Binding-site contacts:
Ligand atom OAD contacts residue TYR26 of chain 1.A at 3.6 Å.
Ligand atom NAB contacts residue TYR82 of chain 1.A at 2.6 Å (h-bond).
Ligand atom CAV contacts residue PHE46 of chain 1.A at 3.8 Å (hydrophobic).
Ligand atom CA contacts residue TYR82 of chain 1.A at 3.4 Å (hydrophobic).
Ligand atom O contacts residue ILE56 of chain 1.A at 2.9 Å (h-bond).
Ligand atom CAZ contacts residue TYR26 of chain 1.A at 3.7 Å (hydrophobic).
Ligand atom CAN contacts residue GLU54 of chain 1.A at 3.5 Å.
Ligand atom CLBE contacts residue HIS87 of chain 1.A at 3.5 Å.
Ligand atom SAC contacts residue TYR82 of chain 1.A at 3.7 Å.
Ligand atom CAT contacts residue TYR82 of chain 1.A at 3.2 Å (hydrophobic).
Ligand atom CAG contacts residue PHE46 of chain 1.A at 3.8 Å (hydrophobic).
Ligand atom CAX contacts residue TYR26 of chain 1.A at 3.3 Å (hydrophobic).
Ligand atom CAH contacts residue TRP59 of chain 1.A at 3.6 Å (hydrophobic).
Ligand atom CAW contacts residue PHE46 of chain 1.A at 3.5 Å (hydrophobic).
Ligand atom NAB contacts residue PHE99 of chain 1.A at 4.0 Å.
Ligand atom O contacts residue VAL55 of chain 1.A at 3.3 Å.
Ligand atom OAD contacts residue PHE36 of chain 1.A at 3.8 Å.
Ligand atom CAX contacts residue PHE46 of chain 1.A at 3.6 Å (hydrophobic).
Ligand atom N contacts residue TYR82 of chain 1.A at 3.7 Å.
Ligand atom O contacts residue TYR82 of chain 1.A at 3.8 Å.
Ligand atom CAR contacts residue HIS87 of chain 1.A at 3.9 Å.
Ligand atom CAZ contacts residue ASP37 of chain 1.A at 3.6 Å.
Ligand atom CAN contacts residue VAL55 of chain 1.A at 4.1 Å (hydrophobic).
Ligand atom OAD contacts residue PHE99 of chain 1.A at 3.5 Å.
Ligand atom CAF contacts residue TYR26 of chain 1.A at 3.7 Å (hydrophobic).
Ligand atom CAA contacts residue TYR82 of chain 1.A at 3.4 Å (hydrophobic).
Ligand atom CAS contacts residue TYR82 of chain 1.A at 3.8 Å (hydrophobic).
Ligand atom CLBB contacts residue ASP37 of chain 1.A at 3.2 Å.
Ligand atom CBF contacts residue TYR82 of chain 1.A at 3.6 Å (hydrophobic).
Ligand atom CLBB contacts residue ARG42 of chain 1.A at 3.8 Å.
Ligand atom CAG contacts residue TYR26 of chain 1.A at 3.7 Å (hydrophobic).
Ligand atom CAH contacts residue PHE46 of chain 1.A at 3.7 Å (hydrophobic).
Ligand atom CAA contacts residue PHE36 of chain 1.A at 3.5 Å (hydrophobic).
Ligand atom C contacts residue TYR82 of chain 1.A at 3.5 Å (hydrophobic).
Ligand atom CB contacts residue TRP59 of chain 1.A at 3.6 Å (hydrophobic).
Ligand atom CBA contacts residue ASP37 of chain 1.A at 4.0 Å.
Ligand atom CAG contacts residue TRP59 of chain 1.A at 4.1 Å (hydrophobic).
Ligand atom NAM contacts residue TYR82 of chain 1.A at 3.7 Å.
Ligand atom CAS contacts residue HIS87 of chain 1.A at 3.9 Å.
Ligand atom CAA contacts residue ILE91 of chain 1.A at 3.6 Å (hydrophobic).

Sequence of chain 1.A:
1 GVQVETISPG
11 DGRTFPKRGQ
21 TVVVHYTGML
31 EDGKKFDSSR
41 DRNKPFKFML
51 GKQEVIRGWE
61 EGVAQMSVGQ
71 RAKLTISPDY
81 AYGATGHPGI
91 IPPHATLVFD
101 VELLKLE

The small molecule below binds the protein below.
Small molecule (SMILES): C=C[C@H]1CN(Cc2ccccn2)C(=O)[C@@H]2CCC[C@H]1N2[S@@](=O)(=NC)c1cc(Cl)cc(Cl)c1